This protein binds this small molecule.
Small molecule (SMILES): CC(=O)N[C@H]1CO[C@H](CO[C@@H]2O[C@@H](C)[C@@H](O)[C@@H](O)[C@@H]2O)[C@@H](O)[C@@H]1O

Sequence of chain 2.F:
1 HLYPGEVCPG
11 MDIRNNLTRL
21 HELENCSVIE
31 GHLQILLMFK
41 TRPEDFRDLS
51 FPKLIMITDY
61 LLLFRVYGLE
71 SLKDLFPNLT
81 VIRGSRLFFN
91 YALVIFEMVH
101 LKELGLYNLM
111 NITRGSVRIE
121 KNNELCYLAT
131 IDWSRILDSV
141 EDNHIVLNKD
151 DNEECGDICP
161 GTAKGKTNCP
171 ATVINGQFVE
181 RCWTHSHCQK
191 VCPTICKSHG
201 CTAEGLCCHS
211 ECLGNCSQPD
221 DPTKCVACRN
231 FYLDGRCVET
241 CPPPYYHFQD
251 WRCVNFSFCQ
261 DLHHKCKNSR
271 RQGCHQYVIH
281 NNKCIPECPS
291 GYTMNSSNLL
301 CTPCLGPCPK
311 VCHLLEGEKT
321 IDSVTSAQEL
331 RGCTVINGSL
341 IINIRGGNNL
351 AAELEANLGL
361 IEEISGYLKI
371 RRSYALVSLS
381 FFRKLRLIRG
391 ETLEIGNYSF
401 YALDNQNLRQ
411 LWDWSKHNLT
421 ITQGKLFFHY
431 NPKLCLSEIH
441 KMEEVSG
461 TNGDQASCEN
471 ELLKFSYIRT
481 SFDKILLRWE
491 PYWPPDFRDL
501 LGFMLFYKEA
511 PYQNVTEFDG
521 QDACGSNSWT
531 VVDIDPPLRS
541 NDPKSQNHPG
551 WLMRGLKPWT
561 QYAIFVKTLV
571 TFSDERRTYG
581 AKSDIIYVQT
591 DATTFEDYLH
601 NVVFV

Binding-site contacts:
Ligand atom N2 contacts residue HIS21 of chain 2.F at 4.2 Å.
Ligand atom C4 contacts residue ASN25 of chain 2.F at 4.3 Å.
Ligand atom C3 contacts residue GLU24 of chain 2.F at 3.2 Å.
Ligand atom O3 contacts residue GLU24 of chain 2.F at 4.1 Å.
Ligand atom N2 contacts residue GLU22 of chain 2.F at 4.2 Å.
Ligand atom C4 contacts residue GLU24 of chain 2.F at 4.0 Å.
Ligand atom O5 contacts residue GLU24 of chain 2.F at 4.2 Å.
Ligand atom C7 contacts residue ASN25 of chain 2.F at 3.2 Å.
Ligand atom C2 contacts residue GLU24 of chain 2.F at 3.7 Å.
Ligand atom C8 contacts residue ASN25 of chain 2.F at 3.4 Å.
Ligand atom C1 contacts residue GLU6 of chain 2.F at 4.3 Å.
Ligand atom C1 contacts residue GLU24 of chain 2.F at 3.4 Å.
Ligand atom C8 contacts residue LEU23 of chain 2.F at 4.1 Å (hydrophobic).
Ligand atom C5 contacts residue ASN25 of chain 2.F at 3.7 Å.
Ligand atom C7 contacts residue GLU24 of chain 2.F at 4.3 Å.
Ligand atom O4 contacts residue GLU24 of chain 2.F at 4.0 Å.
Ligand atom C5 contacts residue GLU24 of chain 2.F at 4.2 Å.
Ligand atom O7 contacts residue GLU22 of chain 2.F at 3.8 Å.
Ligand atom C1 contacts residue ASN25 of chain 2.F at 1.4 Å.
Ligand atom O7 contacts residue ASN25 of chain 2.F at 4.0 Å.
Ligand atom O5 contacts residue GLU6 of chain 2.F at 4.0 Å.
Ligand atom O5 contacts residue ASN25 of chain 2.F at 4.3 Å.
Ligand atom N2 contacts residue ASN25 of chain 2.F at 2.7 Å (h-bond).
Ligand atom N2 contacts residue GLU24 of chain 2.F at 3.4 Å.
Ligand atom C8 contacts residue CYS26 of chain 2.F at 4.3 Å (hydrophobic).
Ligand atom C2 contacts residue ASN25 of chain 2.F at 2.4 Å.
Ligand atom C8 contacts residue GLU22 of chain 2.F at 2.6 Å.
Ligand atom O5 contacts residue ASN25 of chain 2.F at 2.4 Å (h-bond).
Ligand atom O7 contacts residue GLU6 of chain 2.F at 4.0 Å.
Ligand atom C8 contacts residue GLU24 of chain 2.F at 3.9 Å.
Ligand atom O4 contacts residue GLU6 of chain 2.F at 4.1 Å.
Ligand atom C8 contacts residue GLU6 of chain 2.F at 3.8 Å.
Ligand atom C3 contacts residue ASN25 of chain 2.F at 3.7 Å.
Ligand atom C7 contacts residue GLU22 of chain 2.F at 3.3 Å.
Ligand atom C7 contacts residue GLU6 of chain 2.F at 3.9 Å.
Ligand atom C2 contacts residue GLU6 of chain 2.F at 4.4 Å.